The small molecule below binds the protein below.
Small molecule (SMILES): O=C(N[C@@H](Cc1ccccc1)C(=O)N1CC(C(=O)O)C1)c1cc2cc(Cl)ccc2[nH]1

Binding-site contacts:
Ligand atom C1 contacts residue GLU191 of chain 1.B at 3.7 Å.
Ligand atom C5 contacts residue VAL41 of chain 1.A at 3.4 Å (hydrophobic).
Ligand atom C15 contacts residue PRO189 of chain 1.A at 3.8 Å (hydrophobic).
Ligand atom O1 contacts residue GLU191 of chain 1.B at 3.3 Å (salt-bridge).
Ligand atom C1 contacts residue PRO189 of chain 1.B at 3.6 Å (hydrophobic).
Ligand atom N2 contacts residue ARG61 of chain 1.B at 3.3 Å (salt-bridge).
Ligand atom C2 contacts residue PRO189 of chain 1.B at 3.4 Å (hydrophobic).
Ligand atom C3 contacts residue TRP68 of chain 1.B at 3.7 Å (hydrophobic).
Ligand atom N1 contacts residue THR39 of chain 1.A at 3.1 Å (h-bond).
Ligand atom N2 contacts residue GLU191 of chain 1.B at 2.9 Å (salt-bridge).
Ligand atom C20 contacts residue TYR186 of chain 1.A at 3.8 Å (hydrophobic).
Ligand atom C16 contacts residue HIS58 of chain 1.A at 3.5 Å.
Ligand atom C2 contacts residue TRP190 of chain 1.B at 3.7 Å (hydrophobic).
Ligand atom C3 contacts residue ARG61 of chain 1.B at 3.6 Å.
Ligand atom C7 contacts residue ARG61 of chain 1.B at 3.4 Å.
Ligand atom C13 contacts residue PHE54 of chain 1.A at 3.6 Å (hydrophobic).
Ligand atom C6 contacts residue ARG61 of chain 1.B at 3.4 Å.
Ligand atom CL1 contacts residue LEU64 of chain 1.B at 3.6 Å.
Ligand atom C5 contacts residue ARG61 of chain 1.B at 3.6 Å.
Ligand atom CL1 contacts residue ARG61 of chain 1.B at 3.3 Å.
Ligand atom C22 contacts residue TYR186 of chain 1.A at 3.8 Å (hydrophobic).
Ligand atom N2 contacts residue LYS192 of chain 1.B at 3.7 Å.
Ligand atom C10 contacts residue THR39 of chain 1.A at 3.6 Å.
Ligand atom C6 contacts residue VAL41 of chain 1.A at 3.6 Å (hydrophobic).
Ligand atom O2 contacts residue LYS192 of chain 1.B at 2.9 Å (salt-bridge).
Ligand atom O4 contacts residue SER193 of chain 1.B at 3.8 Å.
Ligand atom C2 contacts residue GLU191 of chain 1.B at 3.8 Å.
Ligand atom C11 contacts residue HIS58 of chain 1.A at 3.5 Å.
Ligand atom C9 contacts residue LYS192 of chain 1.B at 3.5 Å.
Ligand atom C14 contacts residue ASN188 of chain 1.A at 3.6 Å.
Ligand atom CL1 contacts residue VAL65 of chain 1.B at 3.5 Å.
Ligand atom C1 contacts residue ARG61 of chain 1.B at 3.5 Å.
Ligand atom C4 contacts residue ARG61 of chain 1.B at 3.3 Å.
Ligand atom C8 contacts residue LYS192 of chain 1.B at 3.5 Å.
Ligand atom N2 contacts residue PRO189 of chain 1.B at 3.7 Å.
Ligand atom C7 contacts residue THR39 of chain 1.A at 3.5 Å.
Ligand atom C8 contacts residue ARG61 of chain 1.B at 3.3 Å.
Ligand atom C2 contacts residue ARG61 of chain 1.B at 3.6 Å.
Ligand atom C14 contacts residue PRO189 of chain 1.A at 3.3 Å (hydrophobic).
Ligand atom C7 contacts residue VAL41 of chain 1.A at 3.8 Å (hydrophobic).

Sequence of chain 1.B:
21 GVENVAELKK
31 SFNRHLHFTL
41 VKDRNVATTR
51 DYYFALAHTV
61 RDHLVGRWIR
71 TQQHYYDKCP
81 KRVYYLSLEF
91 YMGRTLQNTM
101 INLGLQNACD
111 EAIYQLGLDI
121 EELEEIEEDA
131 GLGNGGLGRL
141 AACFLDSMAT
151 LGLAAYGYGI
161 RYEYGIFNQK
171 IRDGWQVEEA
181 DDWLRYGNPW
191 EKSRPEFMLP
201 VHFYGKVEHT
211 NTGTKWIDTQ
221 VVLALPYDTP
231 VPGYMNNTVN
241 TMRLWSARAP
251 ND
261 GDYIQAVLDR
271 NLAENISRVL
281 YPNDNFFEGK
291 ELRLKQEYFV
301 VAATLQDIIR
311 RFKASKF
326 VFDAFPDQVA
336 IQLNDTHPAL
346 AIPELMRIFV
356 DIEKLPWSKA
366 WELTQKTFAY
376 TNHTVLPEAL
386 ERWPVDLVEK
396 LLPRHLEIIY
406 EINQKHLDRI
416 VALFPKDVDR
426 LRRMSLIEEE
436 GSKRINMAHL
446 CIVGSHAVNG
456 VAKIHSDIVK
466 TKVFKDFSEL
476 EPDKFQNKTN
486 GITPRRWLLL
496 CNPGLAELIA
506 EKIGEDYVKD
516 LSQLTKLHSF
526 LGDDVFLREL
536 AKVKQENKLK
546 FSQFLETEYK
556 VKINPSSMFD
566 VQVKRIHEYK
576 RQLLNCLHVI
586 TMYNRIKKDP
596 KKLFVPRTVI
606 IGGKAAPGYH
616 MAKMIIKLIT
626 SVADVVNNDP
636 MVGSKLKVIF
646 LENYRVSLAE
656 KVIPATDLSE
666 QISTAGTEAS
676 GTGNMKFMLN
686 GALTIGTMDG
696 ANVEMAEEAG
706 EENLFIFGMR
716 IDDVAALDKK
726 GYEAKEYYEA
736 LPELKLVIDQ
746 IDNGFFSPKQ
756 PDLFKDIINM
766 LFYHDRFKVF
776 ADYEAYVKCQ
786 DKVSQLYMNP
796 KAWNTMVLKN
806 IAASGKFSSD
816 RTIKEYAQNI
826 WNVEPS

Sequence of chain 1.A:
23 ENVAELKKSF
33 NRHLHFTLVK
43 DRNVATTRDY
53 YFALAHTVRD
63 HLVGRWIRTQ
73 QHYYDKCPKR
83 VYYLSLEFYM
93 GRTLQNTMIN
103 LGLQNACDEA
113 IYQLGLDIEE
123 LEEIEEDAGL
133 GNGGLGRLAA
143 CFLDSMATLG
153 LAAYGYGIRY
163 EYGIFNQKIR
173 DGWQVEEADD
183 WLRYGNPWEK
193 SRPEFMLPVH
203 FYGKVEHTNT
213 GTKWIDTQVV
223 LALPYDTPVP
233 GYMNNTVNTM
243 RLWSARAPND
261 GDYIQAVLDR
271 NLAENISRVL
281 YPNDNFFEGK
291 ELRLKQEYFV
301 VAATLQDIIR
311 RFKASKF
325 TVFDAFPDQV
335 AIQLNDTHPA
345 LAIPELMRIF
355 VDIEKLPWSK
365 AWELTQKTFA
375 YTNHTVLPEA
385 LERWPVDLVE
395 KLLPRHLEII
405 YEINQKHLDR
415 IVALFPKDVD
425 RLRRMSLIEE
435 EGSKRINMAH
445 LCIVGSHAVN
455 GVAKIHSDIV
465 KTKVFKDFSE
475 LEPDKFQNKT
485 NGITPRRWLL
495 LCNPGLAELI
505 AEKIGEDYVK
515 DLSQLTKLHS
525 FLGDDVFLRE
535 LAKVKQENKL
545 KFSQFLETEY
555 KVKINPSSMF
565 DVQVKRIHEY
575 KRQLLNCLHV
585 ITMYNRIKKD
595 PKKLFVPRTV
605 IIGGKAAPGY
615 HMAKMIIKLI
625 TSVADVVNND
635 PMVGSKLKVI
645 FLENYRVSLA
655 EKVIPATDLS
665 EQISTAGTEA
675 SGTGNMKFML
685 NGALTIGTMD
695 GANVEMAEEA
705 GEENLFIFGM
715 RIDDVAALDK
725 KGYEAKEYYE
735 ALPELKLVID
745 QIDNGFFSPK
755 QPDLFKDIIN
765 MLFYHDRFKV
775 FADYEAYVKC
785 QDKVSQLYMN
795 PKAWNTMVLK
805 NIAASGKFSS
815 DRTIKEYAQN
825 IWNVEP